This protein binds this small molecule.
Small molecule (SMILES): CC(=O)N[C@@H]1[C@@H](O)[C@H](O)[C@@H](CO)O[C@H]1O

Binding-site contacts:
Ligand atom C7 contacts residue ASN87 of chain 36.Q at 3.6 Å.
Ligand atom N2 contacts residue ASN87 of chain 36.Q at 2.9 Å (h-bond).
Ligand atom O5 contacts residue ASN87 of chain 36.Q at 2.3 Å (h-bond).
Ligand atom O7 contacts residue ASN87 of chain 36.Q at 3.9 Å.
Ligand atom O7 contacts residue ASP85 of chain 36.Q at 4.3 Å.
Ligand atom C3 contacts residue ASN87 of chain 36.Q at 3.7 Å.
Ligand atom O5 contacts residue SER89 of chain 36.Q at 4.1 Å.
Ligand atom O6 contacts residue LEU151 of chain 36.Q at 3.4 Å.
Ligand atom C5 contacts residue SER89 of chain 36.Q at 4.3 Å.
Ligand atom C6 contacts residue LEU151 of chain 36.Q at 3.8 Å (hydrophobic).
Ligand atom C4 contacts residue ASN87 of chain 36.Q at 4.2 Å.
Ligand atom C1 contacts residue SER89 of chain 36.Q at 4.5 Å.
Ligand atom C5 contacts residue ASN87 of chain 36.Q at 3.7 Å.
Ligand atom C2 contacts residue ASN87 of chain 36.Q at 2.4 Å.
Ligand atom C5 contacts residue LEU151 of chain 36.Q at 4.1 Å (hydrophobic).
Ligand atom O4 contacts residue LEU151 of chain 36.Q at 3.7 Å.
Ligand atom C1 contacts residue ASN87 of chain 36.Q at 1.4 Å.
Ligand atom C4 contacts residue LEU151 of chain 36.Q at 4.4 Å (hydrophobic).
Ligand atom O5 contacts residue SER79 of chain 36.Q at 4.4 Å.

Sequence of chain 36.Q:
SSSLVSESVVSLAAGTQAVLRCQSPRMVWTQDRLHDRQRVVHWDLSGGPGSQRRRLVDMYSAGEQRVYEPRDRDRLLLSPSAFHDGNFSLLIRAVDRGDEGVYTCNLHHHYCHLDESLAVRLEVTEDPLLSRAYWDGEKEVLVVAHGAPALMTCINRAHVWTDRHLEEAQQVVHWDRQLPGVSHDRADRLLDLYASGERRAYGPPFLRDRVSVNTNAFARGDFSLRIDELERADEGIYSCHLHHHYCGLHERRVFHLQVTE